This protein binds this small molecule.
Small molecule (SMILES): CC(=O)N[C@@H]1[C@@H](O)[C@H](O)[C@@H](CO)O[C@H]1O

Binding-site contacts:
Ligand atom C1 contacts residue ASN324 of chain 1.A at 1.5 Å.
Ligand atom C4 contacts residue ASN324 of chain 1.A at 4.2 Å.
Ligand atom C2 contacts residue ASN324 of chain 1.A at 2.5 Å.
Ligand atom C8 contacts residue ASN324 of chain 1.A at 3.7 Å.
Ligand atom O7 contacts residue ASN324 of chain 1.A at 3.5 Å (h-bond).
Ligand atom C7 contacts residue ASN324 of chain 1.A at 3.3 Å.
Ligand atom C8 contacts residue ASN325 of chain 1.A at 3.4 Å.
Ligand atom N2 contacts residue ASN324 of chain 1.A at 2.9 Å (h-bond).
Ligand atom O5 contacts residue ASN324 of chain 1.A at 2.4 Å (h-bond).
Ligand atom C3 contacts residue ASN324 of chain 1.A at 3.8 Å.
Ligand atom C5 contacts residue ASN324 of chain 1.A at 3.7 Å.

Sequence of chain 1.A:
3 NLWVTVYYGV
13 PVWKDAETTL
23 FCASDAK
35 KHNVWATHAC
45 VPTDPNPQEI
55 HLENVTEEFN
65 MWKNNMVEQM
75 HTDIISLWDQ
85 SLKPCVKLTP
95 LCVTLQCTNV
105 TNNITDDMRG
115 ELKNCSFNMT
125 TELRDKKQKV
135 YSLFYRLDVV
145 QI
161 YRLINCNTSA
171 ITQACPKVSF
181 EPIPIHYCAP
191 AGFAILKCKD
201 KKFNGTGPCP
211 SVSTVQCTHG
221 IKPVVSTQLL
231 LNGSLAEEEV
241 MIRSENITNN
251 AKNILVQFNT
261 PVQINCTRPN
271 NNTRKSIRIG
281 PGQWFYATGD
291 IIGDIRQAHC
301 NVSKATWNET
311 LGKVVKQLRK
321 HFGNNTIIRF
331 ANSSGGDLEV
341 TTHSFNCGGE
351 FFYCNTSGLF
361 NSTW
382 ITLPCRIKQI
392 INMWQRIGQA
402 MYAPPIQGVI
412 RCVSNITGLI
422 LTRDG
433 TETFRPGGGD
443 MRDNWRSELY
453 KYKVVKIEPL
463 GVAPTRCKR